Sequence of chain 1.B:
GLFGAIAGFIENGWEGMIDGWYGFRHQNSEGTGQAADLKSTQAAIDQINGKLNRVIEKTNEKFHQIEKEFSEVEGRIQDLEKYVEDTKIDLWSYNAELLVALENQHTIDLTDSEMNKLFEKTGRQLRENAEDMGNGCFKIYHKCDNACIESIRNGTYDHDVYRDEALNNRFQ

Binding-site contacts:
Ligand atom C6 contacts residue GLU150 of chain 1.B at 4.2 Å.
Ligand atom O5 contacts residue ASN154 of chain 1.B at 2.3 Å (h-bond).
Ligand atom C6 contacts residue ALA147 of chain 1.B at 3.3 Å (hydrophobic).
Ligand atom O5 contacts residue THR156 of chain 1.B at 4.4 Å.
Ligand atom C4 contacts residue ASN154 of chain 1.B at 4.2 Å.
Ligand atom O5 contacts residue GLU150 of chain 1.B at 3.5 Å.
Ligand atom C6 contacts residue SER151 of chain 1.B at 4.2 Å.
Ligand atom C1 contacts residue ASN154 of chain 1.B at 1.4 Å.
Ligand atom N2 contacts residue ASN154 of chain 1.B at 2.9 Å (h-bond).
Ligand atom C5 contacts residue GLU150 of chain 1.B at 4.5 Å.
Ligand atom C7 contacts residue ASN154 of chain 1.B at 3.2 Å.
Ligand atom C8 contacts residue ASN154 of chain 1.B at 4.3 Å.
Ligand atom C2 contacts residue ASN154 of chain 1.B at 2.4 Å.
Ligand atom C1 contacts residue THR156 of chain 1.B at 3.7 Å.
Ligand atom N2 contacts residue THR156 of chain 1.B at 4.3 Å.
Ligand atom C3 contacts residue ASN154 of chain 1.B at 3.8 Å.
Ligand atom O5 contacts residue SER151 of chain 1.B at 4.0 Å.
Ligand atom O6 contacts residue ALA147 of chain 1.B at 3.9 Å.
Ligand atom C8 contacts residue THR156 of chain 1.B at 4.3 Å.
Ligand atom O6 contacts residue GLU150 of chain 1.B at 3.6 Å.
Ligand atom C1 contacts residue GLU150 of chain 1.B at 4.2 Å.
Ligand atom C5 contacts residue ALA147 of chain 1.B at 4.5 Å (hydrophobic).
Ligand atom C1 contacts residue SER151 of chain 1.B at 4.4 Å.
Ligand atom O7 contacts residue ASN154 of chain 1.B at 3.3 Å (h-bond).
Ligand atom C5 contacts residue ASN154 of chain 1.B at 3.6 Å.

The small molecule below binds the protein below.
Small molecule (SMILES): CC(=O)N[C@@H]1[C@@H](O)[C@H](O)[C@@H](CO)O[C@H]1O